Sequence of chain 1.A:
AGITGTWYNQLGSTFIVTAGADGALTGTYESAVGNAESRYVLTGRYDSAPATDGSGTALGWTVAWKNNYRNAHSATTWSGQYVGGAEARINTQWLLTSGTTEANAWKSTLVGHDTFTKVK

This small molecule binds to this protein.
Small molecule (SMILES): CC(C)C[C@@H](N)C(=O)N[C@H](Cc1c[nH]c2ccccc12)C(=O)N[C@H](CCC(N)=O)C(=O)N[C@H](Cc1c[nH]cn1)C(=O)N[C@H](CCC(=O)O)C(=O)N[C@H](C)C(=O)N[C@@H](C(=O)N[C@H](Cc1c[nH]c2ccccc12)C(=O)N[C@@H](C=O)CCCCN)[C@H](C)O

Sequence of chain 2.A:
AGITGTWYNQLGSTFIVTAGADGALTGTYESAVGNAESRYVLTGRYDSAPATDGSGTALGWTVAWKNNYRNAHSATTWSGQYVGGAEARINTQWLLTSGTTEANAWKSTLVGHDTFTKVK

Binding-site contacts:
Ligand atom CE2 contacts residue TRP116 of chain 1.A at 3.6 Å (hydrophobic).
Ligand atom CG2 contacts residue TRP144 of chain 2.A at 3.5 Å (hydrophobic).
Ligand atom NE1 contacts residue ARG108 of chain 1.A at 3.7 Å.
Ligand atom CZ2 contacts residue TRP132 of chain 1.A at 3.5 Å (hydrophobic).
Ligand atom CH2 contacts residue THR114 of chain 1.A at 3.6 Å.
Ligand atom OE2 contacts residue ARG108 of chain 1.A at 3.0 Å (salt-bridge).
Ligand atom OE1 contacts residue SER76 of chain 1.A at 3.6 Å.
Ligand atom O contacts residue ALA110 of chain 1.A at 3.5 Å.
Ligand atom CG contacts residue TRP144 of chain 2.A at 3.3 Å (hydrophobic).
Ligand atom OE1 contacts residue ARG108 of chain 1.A at 2.8 Å (salt-bridge).
Ligand atom CE3 contacts residue TRP103 of chain 1.A at 3.7 Å (hydrophobic).
Ligand atom CD1 contacts residue ASN47 of chain 1.A at 3.6 Å.
Ligand atom CB contacts residue TYR67 of chain 1.A at 3.6 Å (hydrophobic).
Ligand atom NE1 contacts residue TRP116 of chain 1.A at 3.7 Å.
Ligand atom CA contacts residue SER51 of chain 1.A at 3.5 Å.
Ligand atom CG contacts residue TYR78 of chain 1.A at 3.7 Å (hydrophobic).
Ligand atom C contacts residue TYR67 of chain 1.A at 3.6 Å (hydrophobic).
Ligand atom OE1 contacts residue TYR78 of chain 1.A at 2.7 Å (h-bond).
Ligand atom OE2 contacts residue SER76 of chain 1.A at 3.0 Å (h-bond).
Ligand atom CB contacts residue TRP103 of chain 1.A at 3.6 Å (hydrophobic).
Ligand atom N contacts residue SER51 of chain 1.A at 3.0 Å (h-bond).
Ligand atom CE3 contacts residue ASN109 of chain 1.A at 3.7 Å.
Ligand atom NE1 contacts residue ASP152 of chain 1.A at 2.9 Å (salt-bridge).
Ligand atom O contacts residue ALA110 of chain 1.A at 3.2 Å.
Ligand atom O contacts residue ALA110 of chain 1.A at 3.3 Å.
Ligand atom N contacts residue TYR67 of chain 1.A at 3.6 Å (h-bond).
Ligand atom C contacts residue ALA110 of chain 1.A at 3.5 Å (hydrophobic).
Ligand atom N contacts residue ALA110 of chain 1.A at 3.6 Å.
Ligand atom C contacts residue SER112 of chain 1.A at 3.5 Å.
Ligand atom CB contacts residue TRP144 of chain 2.A at 3.4 Å (hydrophobic).
Ligand atom O contacts residue SER112 of chain 1.A at 2.7 Å (h-bond).
Ligand atom C contacts residue SER51 of chain 1.A at 3.7 Å.
Ligand atom CB contacts residue TRP103 of chain 1.A at 3.4 Å (hydrophobic).
Ligand atom O contacts residue TYR67 of chain 1.A at 3.6 Å.
Ligand atom CD contacts residue ARG108 of chain 1.A at 3.3 Å.
Ligand atom CB contacts residue TYR78 of chain 1.A at 3.6 Å (hydrophobic).
Ligand atom CZ3 contacts residue THR114 of chain 1.A at 3.1 Å.
Ligand atom CD contacts residue SER76 of chain 1.A at 3.5 Å.
Ligand atom NE1 contacts residue ASN47 of chain 1.A at 3.7 Å.
Ligand atom CA contacts residue TRP103 of chain 1.A at 3.6 Å (hydrophobic).